Sequence of chain 1.A:
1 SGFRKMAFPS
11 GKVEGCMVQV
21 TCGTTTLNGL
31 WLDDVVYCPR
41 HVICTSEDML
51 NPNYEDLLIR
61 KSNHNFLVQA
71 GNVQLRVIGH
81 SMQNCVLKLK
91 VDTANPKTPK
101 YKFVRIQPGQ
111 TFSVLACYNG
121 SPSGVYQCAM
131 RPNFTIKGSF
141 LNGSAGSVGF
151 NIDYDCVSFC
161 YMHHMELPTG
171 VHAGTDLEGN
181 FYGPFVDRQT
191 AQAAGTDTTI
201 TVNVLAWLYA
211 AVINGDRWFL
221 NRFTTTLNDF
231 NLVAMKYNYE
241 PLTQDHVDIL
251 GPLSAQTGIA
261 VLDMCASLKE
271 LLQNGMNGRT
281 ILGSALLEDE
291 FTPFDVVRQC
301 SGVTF

A protein and the small-molecule ligand that binds it are described below.
Small molecule (SMILES): CC(C)C[C@H](NC(=O)[C@H](CCCC[NH3+])NC(=O)[C@@H](NC(=O)[C@H](C)NC(=O)[C@@H]([NH3+])CO)C(C)C)C(=O)N[C@@H](CCC(N)=O)C(=O)O

Binding-site contacts:
Ligand atom N contacts residue THR190 of chain 1.A at 3.0 Å (h-bond).
Ligand atom CA contacts residue GLU166 of chain 1.A at 3.4 Å.
Ligand atom OE1 contacts residue HIS163 of chain 1.A at 2.7 Å (h-bond).
Ligand atom N contacts residue HIS41 of chain 1.A at 3.7 Å.
Ligand atom CB contacts residue ARG188 of chain 1.A at 3.7 Å.
Ligand atom O contacts residue ALA145 of chain 1.A at 3.2 Å.
Ligand atom CG2 contacts residue GLN192 of chain 1.A at 3.8 Å.
Ligand atom CB contacts residue GLN189 of chain 1.A at 3.7 Å.
Ligand atom C contacts residue GLN189 of chain 1.A at 3.7 Å.
Ligand atom O contacts residue PRO168 of chain 1.A at 3.7 Å.
Ligand atom O contacts residue ALA191 of chain 1.A at 3.8 Å.
Ligand atom OE1 contacts residue MET165 of chain 1.A at 3.8 Å.
Ligand atom O contacts residue GLN189 of chain 1.A at 3.3 Å.
Ligand atom N contacts residue HIS164 of chain 1.A at 3.0 Å (h-bond).
Ligand atom CG contacts residue ASN142 of chain 1.A at 3.7 Å.
Ligand atom CG2 contacts residue THR190 of chain 1.A at 3.4 Å.
Ligand atom CA contacts residue GLN189 of chain 1.A at 3.6 Å.
Ligand atom CB contacts residue THR190 of chain 1.A at 3.5 Å.
Ligand atom O contacts residue GLU166 of chain 1.A at 2.9 Å (salt-bridge).
Ligand atom NE2 contacts residue GLU166 of chain 1.A at 3.4 Å (salt-bridge).
Ligand atom NE2 contacts residue PHE140 of chain 1.A at 3.2 Å (h-bond).
Ligand atom CG1 contacts residue ARG188 of chain 1.A at 3.6 Å.
Ligand atom CB contacts residue GLN189 of chain 1.A at 3.7 Å.
Ligand atom OXT contacts residue GLY143 of chain 1.A at 2.9 Å (h-bond).
Ligand atom OE1 contacts residue GLU166 of chain 1.A at 3.7 Å.
Ligand atom CB contacts residue LEU141 of chain 1.A at 3.8 Å (hydrophobic).
Ligand atom OXT contacts residue SER144 of chain 1.A at 3.2 Å (h-bond).
Ligand atom O contacts residue MET165 of chain 1.A at 3.1 Å.
Ligand atom OE1 contacts residue PHE140 of chain 1.A at 3.6 Å.
Ligand atom CG2 contacts residue LEU167 of chain 1.A at 3.6 Å (hydrophobic).
Ligand atom N contacts residue GLN189 of chain 1.A at 2.9 Å (h-bond).
Ligand atom C contacts residue ALA145 of chain 1.A at 3.3 Å (hydrophobic).
Ligand atom CD contacts residue LEU141 of chain 1.A at 3.8 Å (hydrophobic).
Ligand atom OXT contacts residue ALA145 of chain 1.A at 3.0 Å (h-bond).
Ligand atom C contacts residue GLU166 of chain 1.A at 3.6 Å.
Ligand atom C contacts residue HIS41 of chain 1.A at 3.8 Å.
Ligand atom N contacts residue GLU166 of chain 1.A at 2.9 Å (salt-bridge).
Ligand atom NE2 contacts residue LEU141 of chain 1.A at 3.6 Å.
Ligand atom O contacts residue HIS41 of chain 1.A at 2.7 Å (h-bond).
Ligand atom CA contacts residue THR190 of chain 1.A at 3.8 Å.